A protein and the small-molecule ligand that binds it are described below.
Small molecule (SMILES): NC(=O)CC[C@H](NC(=O)[C@@H]1CCCN1C(=O)[C@@H](N)Cc1c[nH]cn1)C(=O)NCC(=O)N1CCC[C@H]1C(=O)N1CCC[C@H]1C(=O)N[C@@H](CS)C(=O)N[C@@H](CCCC[NH3+])C(N)=O

Sequence of chain 4.A:
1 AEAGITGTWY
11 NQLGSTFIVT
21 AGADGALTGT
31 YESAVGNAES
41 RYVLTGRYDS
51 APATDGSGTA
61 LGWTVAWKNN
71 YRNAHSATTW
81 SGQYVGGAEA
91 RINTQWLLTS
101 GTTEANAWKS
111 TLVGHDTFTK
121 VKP

Binding-site contacts:
Ligand atom N contacts residue TRP108 of chain 4.A at 3.7 Å.
Ligand atom O contacts residue LEA1 of chain 1.F at 3.2 Å (h-bond).
Ligand atom OE1 contacts residue TRP67 of chain 1.B at 3.7 Å.
Ligand atom CA contacts residue TRP108 of chain 4.A at 3.5 Å (hydrophobic).
Ligand atom CA contacts residue LEA1 of chain 1.F at 3.6 Å.
Ligand atom SG contacts residue LEA1 of chain 1.F at 1.8 Å.
Ligand atom OE1 contacts residue THR78 of chain 1.B at 2.6 Å (h-bond).
Ligand atom CG contacts residue TRP67 of chain 1.B at 3.4 Å (hydrophobic).
Ligand atom NE2 contacts residue THR78 of chain 1.B at 3.8 Å.
Ligand atom CG contacts residue TRP67 of chain 1.B at 3.9 Å (hydrophobic).
Ligand atom N contacts residue LEA1 of chain 1.F at 3.4 Å (h-bond).
Ligand atom CA contacts residue SER33 of chain 1.B at 3.3 Å.
Ligand atom CA contacts residue ALA34 of chain 1.B at 3.8 Å (hydrophobic).
Ligand atom CD2 contacts residue SER76 of chain 1.B at 3.7 Å.
Ligand atom OE1 contacts residue LEU98 of chain 1.B at 3.7 Å.
Ligand atom N contacts residue LEA1 of chain 1.F at 1.3 Å.
Ligand atom CD contacts residue LEA1 of chain 1.F at 3.9 Å.
Ligand atom CB contacts residue TRP108 of chain 4.A at 3.8 Å (hydrophobic).
Ligand atom CE1 contacts residue TRP67 of chain 1.B at 3.5 Å (hydrophobic).
Ligand atom ND1 contacts residue TRP108 of chain 4.A at 4.0 Å.
Ligand atom O contacts residue SER33 of chain 1.B at 2.8 Å (h-bond).
Ligand atom CB contacts residue TRP108 of chain 4.A at 3.8 Å (hydrophobic).
Ligand atom CB contacts residue TRP67 of chain 1.B at 3.8 Å (hydrophobic).
Ligand atom C contacts residue SER33 of chain 1.B at 3.4 Å.
Ligand atom O contacts residue LEU13 of chain 1.B at 3.3 Å.
Ligand atom CD contacts residue THR78 of chain 1.B at 3.8 Å.
Ligand atom CB contacts residue LEA1 of chain 1.F at 3.6 Å.
Ligand atom NE2 contacts residue TRP96 of chain 1.B at 3.4 Å.
Ligand atom CB contacts residue SER33 of chain 1.B at 3.6 Å.
Ligand atom CD contacts residue TRP108 of chain 4.A at 3.4 Å (hydrophobic).
Ligand atom CG contacts residue TYR42 of chain 1.B at 3.8 Å (hydrophobic).
Ligand atom CB contacts residue TRP67 of chain 1.B at 3.8 Å (hydrophobic).
Ligand atom CG contacts residue ALA105 of chain 4.A at 3.6 Å (hydrophobic).
Ligand atom CB contacts residue LEA1 of chain 1.F at 2.6 Å.
Ligand atom CA contacts residue LEA1 of chain 1.F at 2.4 Å.
Ligand atom C contacts residue LEA1 of chain 1.F at 2.8 Å.
Ligand atom NE2 contacts residue LEU98 of chain 1.B at 3.9 Å.
Ligand atom CB contacts residue TYR42 of chain 1.B at 3.6 Å (hydrophobic).
Ligand atom NE2 contacts residue SER76 of chain 1.B at 3.0 Å (h-bond).
Ligand atom NE2 contacts residue TRP67 of chain 1.B at 3.5 Å.

Sequence of chain 1.B:
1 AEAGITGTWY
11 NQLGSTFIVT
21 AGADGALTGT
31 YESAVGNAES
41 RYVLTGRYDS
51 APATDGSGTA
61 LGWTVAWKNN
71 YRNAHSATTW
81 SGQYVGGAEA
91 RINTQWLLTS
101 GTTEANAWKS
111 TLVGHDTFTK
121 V